Sequence of chain 2.A:
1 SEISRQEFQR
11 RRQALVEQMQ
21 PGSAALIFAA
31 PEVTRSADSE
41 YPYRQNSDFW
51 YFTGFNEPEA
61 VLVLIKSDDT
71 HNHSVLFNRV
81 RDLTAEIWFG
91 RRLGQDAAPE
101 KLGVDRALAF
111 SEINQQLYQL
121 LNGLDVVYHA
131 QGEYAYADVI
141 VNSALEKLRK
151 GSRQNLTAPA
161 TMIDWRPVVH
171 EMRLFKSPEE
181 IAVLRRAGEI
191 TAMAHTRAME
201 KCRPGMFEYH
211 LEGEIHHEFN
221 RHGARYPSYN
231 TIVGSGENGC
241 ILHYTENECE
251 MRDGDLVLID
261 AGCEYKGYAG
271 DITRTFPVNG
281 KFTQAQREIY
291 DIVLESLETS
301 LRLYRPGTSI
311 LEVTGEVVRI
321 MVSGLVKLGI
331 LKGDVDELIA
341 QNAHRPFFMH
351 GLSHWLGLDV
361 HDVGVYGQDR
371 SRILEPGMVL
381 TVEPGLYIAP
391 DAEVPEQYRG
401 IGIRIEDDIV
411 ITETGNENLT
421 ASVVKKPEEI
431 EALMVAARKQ

Sequence of chain 1.A:
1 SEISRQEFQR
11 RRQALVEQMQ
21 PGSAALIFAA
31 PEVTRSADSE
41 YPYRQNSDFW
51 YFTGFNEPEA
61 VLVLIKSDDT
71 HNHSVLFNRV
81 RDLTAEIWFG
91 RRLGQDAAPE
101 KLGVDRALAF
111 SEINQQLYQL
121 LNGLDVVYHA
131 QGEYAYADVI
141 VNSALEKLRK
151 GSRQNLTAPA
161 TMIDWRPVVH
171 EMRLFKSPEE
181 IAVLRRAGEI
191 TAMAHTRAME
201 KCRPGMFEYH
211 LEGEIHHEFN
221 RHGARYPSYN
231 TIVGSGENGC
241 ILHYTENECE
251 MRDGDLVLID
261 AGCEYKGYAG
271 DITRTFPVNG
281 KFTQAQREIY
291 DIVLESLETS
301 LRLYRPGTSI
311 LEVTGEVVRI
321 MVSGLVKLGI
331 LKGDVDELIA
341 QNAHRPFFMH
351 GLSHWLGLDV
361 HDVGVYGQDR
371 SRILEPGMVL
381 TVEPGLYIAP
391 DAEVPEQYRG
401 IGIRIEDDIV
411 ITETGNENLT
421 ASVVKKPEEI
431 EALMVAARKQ

A small-molecule ligand and the protein it binds are described below.
Small molecule (SMILES): CC(C)C[C@H](N)C(=O)O

Sequence of chain 4.A:
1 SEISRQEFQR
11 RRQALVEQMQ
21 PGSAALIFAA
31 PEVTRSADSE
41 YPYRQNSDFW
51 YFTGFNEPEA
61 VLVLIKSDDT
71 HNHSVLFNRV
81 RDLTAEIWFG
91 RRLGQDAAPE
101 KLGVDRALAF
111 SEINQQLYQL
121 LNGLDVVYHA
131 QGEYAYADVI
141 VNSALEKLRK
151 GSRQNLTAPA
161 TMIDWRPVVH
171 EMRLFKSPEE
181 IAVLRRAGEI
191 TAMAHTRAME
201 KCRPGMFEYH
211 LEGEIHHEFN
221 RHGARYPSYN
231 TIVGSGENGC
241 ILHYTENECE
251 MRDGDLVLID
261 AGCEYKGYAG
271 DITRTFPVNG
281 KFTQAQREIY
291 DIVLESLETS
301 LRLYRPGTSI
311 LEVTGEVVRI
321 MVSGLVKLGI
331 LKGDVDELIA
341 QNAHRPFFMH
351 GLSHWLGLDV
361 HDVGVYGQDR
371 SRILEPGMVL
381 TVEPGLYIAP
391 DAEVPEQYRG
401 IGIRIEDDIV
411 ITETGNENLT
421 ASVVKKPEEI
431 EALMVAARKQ

Binding-site contacts:
Ligand atom CD2 contacts residue HIS354 of chain 2.A at 3.7 Å.
Ligand atom O contacts residue GLY351 of chain 2.A at 4.2 Å.
Ligand atom N contacts residue HIS361 of chain 2.A at 4.3 Å.
Ligand atom C contacts residue ARG370 of chain 2.A at 3.5 Å.
Ligand atom N contacts residue HIS354 of chain 2.A at 4.2 Å.
Ligand atom O contacts residue TRP88 of chain 1.A at 3.4 Å.
Ligand atom C contacts residue TRP88 of chain 1.A at 3.8 Å (hydrophobic).
Ligand atom CB contacts residue PRO1 of chain 2.B at 3.5 Å (hydrophobic).
Ligand atom N contacts residue PRO1 of chain 2.B at 1.3 Å.
Ligand atom CB contacts residue HIS361 of chain 2.A at 4.4 Å.
Ligand atom OXT contacts residue ARG370 of chain 2.A at 3.3 Å (salt-bridge).
Ligand atom CD1 contacts residue HIS361 of chain 2.A at 4.0 Å.
Ligand atom C contacts residue ARG153 of chain 4.A at 4.5 Å.
Ligand atom CG contacts residue HIS354 of chain 2.A at 4.4 Å.
Ligand atom O contacts residue ARG153 of chain 4.A at 3.4 Å (salt-bridge).
Ligand atom CD2 contacts residue TYR366 of chain 2.A at 3.4 Å (hydrophobic).
Ligand atom CG contacts residue ARG153 of chain 4.A at 4.3 Å.
Ligand atom O contacts residue PRO1 of chain 2.B at 4.5 Å.
Ligand atom O contacts residue ARG370 of chain 2.A at 3.3 Å (salt-bridge).
Ligand atom CA contacts residue TRP88 of chain 1.A at 4.3 Å (hydrophobic).
Ligand atom CD2 contacts residue ARG370 of chain 2.A at 4.4 Å.
Ligand atom OXT contacts residue PRO1 of chain 2.B at 4.0 Å.
Ligand atom CA contacts residue PRO1 of chain 2.B at 2.5 Å (hydrophobic).
Ligand atom CG contacts residue ARG370 of chain 2.A at 4.0 Å.
Ligand atom OXT contacts residue HIS350 of chain 2.A at 3.8 Å.
Ligand atom CB contacts residue HIS354 of chain 2.A at 3.9 Å.
Ligand atom OXT contacts residue TRP88 of chain 1.A at 4.4 Å.
Ligand atom N contacts residue ZN1 of chain 2.H at 4.3 Å.
Ligand atom C contacts residue PRO1 of chain 2.B at 3.6 Å (hydrophobic).
Ligand atom C contacts residue GLY351 of chain 2.A at 3.8 Å.
Ligand atom OXT contacts residue GLY351 of chain 2.A at 2.7 Å (h-bond).
Ligand atom CD1 contacts residue ARG153 of chain 4.A at 4.2 Å.
Ligand atom C contacts residue HIS350 of chain 2.A at 4.3 Å.
Ligand atom CB contacts residue ARG370 of chain 2.A at 4.3 Å.